Sequence of chain 1.A:
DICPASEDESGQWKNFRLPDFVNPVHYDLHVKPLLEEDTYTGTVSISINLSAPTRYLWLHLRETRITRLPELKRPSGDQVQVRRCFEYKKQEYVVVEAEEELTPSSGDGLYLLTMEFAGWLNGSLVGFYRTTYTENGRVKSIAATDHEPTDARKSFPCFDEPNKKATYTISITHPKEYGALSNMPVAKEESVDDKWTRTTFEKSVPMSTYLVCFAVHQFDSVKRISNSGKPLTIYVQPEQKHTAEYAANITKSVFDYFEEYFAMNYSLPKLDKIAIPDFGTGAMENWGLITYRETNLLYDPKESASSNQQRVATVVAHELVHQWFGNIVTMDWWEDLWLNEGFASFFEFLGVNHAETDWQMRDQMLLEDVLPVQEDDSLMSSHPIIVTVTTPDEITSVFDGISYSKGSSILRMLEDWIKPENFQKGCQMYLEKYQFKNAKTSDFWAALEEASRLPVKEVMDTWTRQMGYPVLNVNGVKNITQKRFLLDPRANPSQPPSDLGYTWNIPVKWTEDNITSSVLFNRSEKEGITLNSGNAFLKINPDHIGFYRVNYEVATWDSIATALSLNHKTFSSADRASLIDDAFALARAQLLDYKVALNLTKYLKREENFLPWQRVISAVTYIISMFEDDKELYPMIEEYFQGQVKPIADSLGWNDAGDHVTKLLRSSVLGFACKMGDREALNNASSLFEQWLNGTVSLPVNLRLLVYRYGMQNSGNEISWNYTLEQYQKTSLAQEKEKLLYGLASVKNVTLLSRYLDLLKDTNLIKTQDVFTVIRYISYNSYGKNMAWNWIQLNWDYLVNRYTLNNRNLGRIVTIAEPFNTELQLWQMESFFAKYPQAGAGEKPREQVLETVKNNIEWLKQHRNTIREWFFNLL

A protein and the small-molecule ligand that binds it are described below.
Small molecule (SMILES): N[C@@H](CCC(=O)O)C(=O)O

Binding-site contacts:
Ligand atom OE1 contacts residue THR281 of chain 1.A at 3.4 Å.
Ligand atom CB contacts residue ALA283 of chain 1.A at 3.7 Å (hydrophobic).
Ligand atom N contacts residue HIS322 of chain 1.A at 4.3 Å.
Ligand atom CA contacts residue ALA283 of chain 1.A at 3.1 Å (hydrophobic).
Ligand atom N contacts residue ALA283 of chain 1.A at 4.2 Å.
Ligand atom OE1 contacts residue GLU148 of chain 1.A at 4.3 Å.
Ligand atom CG contacts residue MET284 of chain 1.A at 4.0 Å (hydrophobic).
Ligand atom OXT contacts residue HIS318 of chain 1.A at 4.3 Å.
Ligand atom OE2 contacts residue ARG812 of chain 1.A at 4.0 Å.
Ligand atom N contacts residue GLU285 of chain 1.A at 3.3 Å (salt-bridge).
Ligand atom CD contacts residue THR281 of chain 1.A at 3.5 Å.
Ligand atom CA contacts residue GLU285 of chain 1.A at 4.1 Å.
Ligand atom C contacts residue ZN1 of chain 1.H at 3.8 Å.
Ligand atom OXT contacts residue GLU341 of chain 1.A at 4.2 Å.
Ligand atom C contacts residue TYR404 of chain 1.A at 3.4 Å (hydrophobic).
Ligand atom N contacts residue TYR404 of chain 1.A at 3.4 Å (h-bond).
Ligand atom O contacts residue ALA283 of chain 1.A at 3.0 Å (h-bond).
Ligand atom N contacts residue GLU341 of chain 1.A at 3.2 Å (salt-bridge).
Ligand atom OXT contacts residue ZN1 of chain 1.H at 3.8 Å.
Ligand atom O contacts residue ZN1 of chain 1.H at 4.2 Å.
Ligand atom CD contacts residue GLU148 of chain 1.A at 3.9 Å.
Ligand atom N contacts residue GLU148 of chain 1.A at 3.6 Å (salt-bridge).
Ligand atom CG contacts residue THR281 of chain 1.A at 4.1 Å.
Ligand atom O contacts residue GLU319 of chain 1.A at 3.1 Å (salt-bridge).
Ligand atom OE1 contacts residue PHE399 of chain 1.A at 4.0 Å.
Ligand atom OE2 contacts residue THR281 of chain 1.A at 3.4 Å (h-bond).
Ligand atom CB contacts residue TYR404 of chain 1.A at 3.6 Å (hydrophobic).
Ligand atom C contacts residue ALA283 of chain 1.A at 3.4 Å (hydrophobic).
Ligand atom O contacts residue HIS318 of chain 1.A at 4.3 Å.
Ligand atom CD contacts residue ARG812 of chain 1.A at 3.6 Å.
Ligand atom C contacts residue GLU319 of chain 1.A at 4.1 Å.
Ligand atom OXT contacts residue TYR404 of chain 1.A at 2.5 Å (h-bond).
Ligand atom N contacts residue ZN1 of chain 1.H at 3.1 Å.
Ligand atom CG contacts residue ALA283 of chain 1.A at 4.1 Å (hydrophobic).
Ligand atom CA contacts residue ZN1 of chain 1.H at 4.0 Å.
Ligand atom OE1 contacts residue ARG812 of chain 1.A at 2.5 Å (salt-bridge).
Ligand atom OE2 contacts residue ASP146 of chain 1.A at 4.3 Å.
Ligand atom OE2 contacts residue GLU148 of chain 1.A at 3.2 Å (salt-bridge).
Ligand atom CA contacts residue TYR404 of chain 1.A at 3.6 Å (hydrophobic).
Ligand atom CG contacts residue GLU148 of chain 1.A at 3.4 Å.